Binding-site contacts:
Ligand atom C3A contacts residue GLN145 of chain 5.A at 3.4 Å.
Ligand atom CBB contacts residue ASN21 of chain 2.A at 3.5 Å.
Ligand atom C1C contacts residue ILE148 of chain 5.B at 3.4 Å (hydrophobic).
Ligand atom C3B contacts residue ARG33 of chain 5.A at 3.6 Å.
Ligand atom CHB contacts residue GLN145 of chain 5.A at 3.5 Å.
Ligand atom CBC contacts residue CYS153 of chain 5.B at 3.0 Å (hydrophobic).
Ligand atom CMD contacts residue GLY151 of chain 5.B at 3.3 Å.
Ligand atom CMC contacts residue ASN143 of chain 5.B at 3.3 Å.
Ligand atom CGA contacts residue THR149 of chain 5.B at 3.4 Å.
Ligand atom C3C contacts residue CYS153 of chain 5.B at 2.9 Å (hydrophobic).
Ligand atom C4B contacts residue LEU38 of chain 5.B at 3.5 Å (hydrophobic).
Ligand atom NA contacts residue ASP39 of chain 5.B at 2.7 Å (salt-bridge).
Ligand atom C2D contacts residue THR149 of chain 5.B at 3.5 Å.
Ligand atom NC contacts residue THR149 of chain 5.B at 2.7 Å (h-bond).
Ligand atom CHD contacts residue ILE148 of chain 5.B at 3.2 Å (hydrophobic).
Ligand atom O1A contacts residue THR149 of chain 5.B at 3.3 Å (h-bond).
Ligand atom OB contacts residue ASN28 of chain 2.A at 3.2 Å.
Ligand atom NB contacts residue ASN35 of chain 5.B at 3.6 Å (h-bond).
Ligand atom OC contacts residue THR149 of chain 5.B at 3.5 Å (h-bond).
Ligand atom C2C contacts residue CYS153 of chain 5.B at 3.5 Å (hydrophobic).
Ligand atom CMD contacts residue THR149 of chain 5.B at 3.6 Å.
Ligand atom CMA contacts residue GLN145 of chain 5.A at 3.5 Å.
Ligand atom CBC contacts residue ALA142 of chain 5.B at 3.6 Å (hydrophobic).
Ligand atom C4C contacts residue CYS153 of chain 5.B at 2.9 Å (hydrophobic).
Ligand atom C1D contacts residue ASP39 of chain 5.B at 3.6 Å.
Ligand atom ND contacts residue ASP39 of chain 5.B at 2.7 Å (salt-bridge).
Ligand atom NA contacts residue ASN35 of chain 5.B at 3.6 Å.
Ligand atom CMC contacts residue ASP144 of chain 5.B at 3.5 Å.
Ligand atom C1C contacts residue THR149 of chain 5.B at 3.4 Å.
Ligand atom O2A contacts residue THR149 of chain 5.B at 2.7 Å (h-bond).
Ligand atom C4A contacts residue GLN145 of chain 5.A at 3.5 Å.
Ligand atom C1A contacts residue ASN35 of chain 5.B at 3.6 Å.
Ligand atom CBC contacts residue VAL40 of chain 5.B at 3.6 Å (hydrophobic).
Ligand atom C2B contacts residue LEU38 of chain 5.B at 3.6 Å (hydrophobic).
Ligand atom OC contacts residue GLY151 of chain 5.B at 3.0 Å (h-bond).
Ligand atom CHB contacts residue ASP39 of chain 5.B at 3.3 Å.
Ligand atom OC contacts residue THR150 of chain 5.B at 3.5 Å.
Ligand atom C4A contacts residue ASP39 of chain 5.B at 3.6 Å.
Ligand atom CAC contacts residue CYS153 of chain 5.B at 2.1 Å (hydrophobic).
Ligand atom O1A contacts residue GLN145 of chain 5.A at 2.8 Å (h-bond).

Sequence of chain 5.B:
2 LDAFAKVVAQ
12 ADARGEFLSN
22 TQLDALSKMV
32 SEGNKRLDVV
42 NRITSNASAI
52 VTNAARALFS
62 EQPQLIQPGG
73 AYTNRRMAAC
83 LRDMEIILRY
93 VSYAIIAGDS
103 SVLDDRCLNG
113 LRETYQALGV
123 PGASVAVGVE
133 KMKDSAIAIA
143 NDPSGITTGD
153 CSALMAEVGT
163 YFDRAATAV

Sequence of chain 5.A:
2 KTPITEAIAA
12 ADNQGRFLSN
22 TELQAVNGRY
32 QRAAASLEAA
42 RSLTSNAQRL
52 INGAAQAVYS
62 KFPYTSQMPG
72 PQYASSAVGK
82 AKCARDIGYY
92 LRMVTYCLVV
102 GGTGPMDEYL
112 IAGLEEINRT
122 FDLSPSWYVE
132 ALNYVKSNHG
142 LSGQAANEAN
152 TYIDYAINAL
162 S

Sequence of chain 2.A:
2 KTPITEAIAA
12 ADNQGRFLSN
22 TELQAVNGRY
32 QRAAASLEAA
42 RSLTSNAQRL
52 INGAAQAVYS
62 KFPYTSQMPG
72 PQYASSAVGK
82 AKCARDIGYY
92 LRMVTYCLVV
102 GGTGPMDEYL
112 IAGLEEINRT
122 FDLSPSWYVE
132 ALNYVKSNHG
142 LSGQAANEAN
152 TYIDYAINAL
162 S

The small molecule below binds the protein below.
Small molecule (SMILES): C=CC1=C(C)/C(=C/c2[nH]c(/C=C3\N=C(/C=C4\NC(=O)C(C)=C4C=C)C(C)=C3CCC(=O)O)c(CCC(=O)O)c2C)NC1=O